A protein and the small-molecule ligand that binds it are described below.
Small molecule (SMILES): CC(=O)N[C@@H]1[C@@H](O)[C@H](O)[C@@H](CO)O[C@H]1O

Binding-site contacts:
Ligand atom C8 contacts residue TRP366 of chain 3.A at 3.8 Å (hydrophobic).
Ligand atom O7 contacts residue ASN74 of chain 3.A at 3.8 Å.
Ligand atom N2 contacts residue TRP366 of chain 3.A at 3.5 Å.
Ligand atom C4 contacts residue ASN74 of chain 3.A at 4.2 Å.
Ligand atom C2 contacts residue ASN74 of chain 3.A at 2.5 Å.
Ligand atom N2 contacts residue ASN74 of chain 3.A at 2.9 Å (h-bond).
Ligand atom C5 contacts residue TRP366 of chain 3.A at 4.3 Å (hydrophobic).
Ligand atom C1 contacts residue TRP366 of chain 3.A at 4.0 Å (hydrophobic).
Ligand atom C3 contacts residue ASN74 of chain 3.A at 3.8 Å.
Ligand atom C2 contacts residue TRP366 of chain 3.A at 4.3 Å (hydrophobic).
Ligand atom O4 contacts residue TRP366 of chain 3.A at 4.3 Å.
Ligand atom C7 contacts residue TRP366 of chain 3.A at 4.1 Å (hydrophobic).
Ligand atom O5 contacts residue ASN74 of chain 3.A at 2.4 Å (h-bond).
Ligand atom C5 contacts residue ASN74 of chain 3.A at 3.7 Å.
Ligand atom C7 contacts residue ASN74 of chain 3.A at 3.5 Å.
Ligand atom C1 contacts residue ASN74 of chain 3.A at 1.4 Å.
Ligand atom C3 contacts residue TRP366 of chain 3.A at 3.9 Å (hydrophobic).

Sequence of chain 3.A:
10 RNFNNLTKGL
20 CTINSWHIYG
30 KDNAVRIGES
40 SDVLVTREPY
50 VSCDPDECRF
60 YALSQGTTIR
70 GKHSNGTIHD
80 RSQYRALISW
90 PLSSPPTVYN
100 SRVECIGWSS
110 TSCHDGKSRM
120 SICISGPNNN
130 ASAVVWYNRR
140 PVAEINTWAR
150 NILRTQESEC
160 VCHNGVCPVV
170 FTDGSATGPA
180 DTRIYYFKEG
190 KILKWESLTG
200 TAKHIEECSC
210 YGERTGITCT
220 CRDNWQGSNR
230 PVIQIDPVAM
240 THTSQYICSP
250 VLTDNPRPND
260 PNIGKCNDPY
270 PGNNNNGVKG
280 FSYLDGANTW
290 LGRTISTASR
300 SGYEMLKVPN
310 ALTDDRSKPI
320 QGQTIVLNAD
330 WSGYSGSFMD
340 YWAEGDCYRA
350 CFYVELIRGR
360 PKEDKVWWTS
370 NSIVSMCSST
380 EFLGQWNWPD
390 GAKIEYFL